Sequence of chain 7.A:
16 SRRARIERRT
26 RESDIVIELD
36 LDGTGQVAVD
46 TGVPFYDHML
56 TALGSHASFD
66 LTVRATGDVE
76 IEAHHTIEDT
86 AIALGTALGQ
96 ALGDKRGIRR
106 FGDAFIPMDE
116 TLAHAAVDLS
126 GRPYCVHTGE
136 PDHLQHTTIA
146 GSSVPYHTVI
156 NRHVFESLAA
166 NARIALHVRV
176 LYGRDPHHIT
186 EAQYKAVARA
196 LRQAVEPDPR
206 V

Sequence of chain 23.A:
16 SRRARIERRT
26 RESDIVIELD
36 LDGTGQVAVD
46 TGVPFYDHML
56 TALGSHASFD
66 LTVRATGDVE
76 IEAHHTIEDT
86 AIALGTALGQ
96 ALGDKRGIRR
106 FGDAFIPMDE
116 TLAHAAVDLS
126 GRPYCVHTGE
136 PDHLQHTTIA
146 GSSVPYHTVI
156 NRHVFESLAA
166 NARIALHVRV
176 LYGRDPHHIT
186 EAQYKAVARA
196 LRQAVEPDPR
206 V

Binding-site contacts:
Ligand atom OP5 contacts residue LYS190 of chain 23.A at 2.8 Å (salt-bridge).
Ligand atom C6 contacts residue HIS79 of chain 7.A at 3.0 Å.
Ligand atom O3 contacts residue HIS80 of chain 7.A at 3.3 Å (h-bond).
Ligand atom C4 contacts residue MN1 of chain 23.D at 2.8 Å.
Ligand atom C4 contacts residue HIS80 of chain 7.A at 3.2 Å.
Ligand atom C6 contacts residue HIS183 of chain 23.A at 3.5 Å.
Ligand atom OP6 contacts residue ARG127 of chain 17.A at 3.1 Å (salt-bridge).
Ligand atom N2 contacts residue HIS182 of chain 23.A at 3.2 Å (h-bond).
Ligand atom N1 contacts residue GLU83 of chain 7.A at 3.1 Å (salt-bridge).
Ligand atom C6 contacts residue MET113 of chain 23.A at 3.5 Å (hydrophobic).
Ligand atom C6 contacts residue MN1 of chain 23.D at 3.4 Å.
Ligand atom N2 contacts residue MET113 of chain 23.A at 3.6 Å.
Ligand atom OP6 contacts residue ARG105 of chain 17.A at 3.3 Å (salt-bridge).
Ligand atom N2 contacts residue HIS80 of chain 7.A at 2.9 Å (h-bond).
Ligand atom C6 contacts residue HIS182 of chain 23.A at 3.6 Å.
Ligand atom C5 contacts residue MET113 of chain 23.A at 3.5 Å (hydrophobic).
Ligand atom OP5 contacts residue ARG105 of chain 17.A at 3.1 Å (salt-bridge).
Ligand atom OP1 contacts residue LYS190 of chain 23.A at 3.7 Å.
Ligand atom O3 contacts residue GLU186 of chain 23.A at 2.7 Å (salt-bridge).
Ligand atom N1 contacts residue MET113 of chain 23.A at 3.5 Å.
Ligand atom C3 contacts residue MN1 of chain 23.D at 3.0 Å.
Ligand atom C3 contacts residue HIS80 of chain 7.A at 3.2 Å.
Ligand atom OP6 contacts residue LYS190 of chain 23.A at 3.4 Å (salt-bridge).
Ligand atom C5 contacts residue GLU83 of chain 7.A at 3.4 Å.
Ligand atom N1 contacts residue MN1 of chain 7.C at 2.2 Å.
Ligand atom C6 contacts residue MN1 of chain 7.C at 3.0 Å.
Ligand atom N1 contacts residue HIS79 of chain 7.A at 3.2 Å (h-bond).
Ligand atom C4 contacts residue MET113 of chain 23.A at 3.6 Å (hydrophobic).
Ligand atom N1 contacts residue HIS183 of chain 23.A at 3.3 Å (h-bond).
Ligand atom P contacts residue ARG105 of chain 17.A at 3.6 Å.
Ligand atom P contacts residue LYS190 of chain 23.A at 3.5 Å.
Ligand atom O2 contacts residue GLU27 of chain 7.A at 3.1 Å (salt-bridge).
Ligand atom C2 contacts residue GLU27 of chain 7.A at 3.5 Å.
Ligand atom O3 contacts residue HIS53 of chain 23.A at 3.4 Å (h-bond).
Ligand atom N2 contacts residue MN1 of chain 23.D at 2.1 Å.
Ligand atom N2 contacts residue GLU186 of chain 23.A at 3.1 Å (salt-bridge).
Ligand atom C5 contacts residue MN1 of chain 7.C at 3.3 Å.
Ligand atom O3 contacts residue MN1 of chain 23.D at 2.5 Å.
Ligand atom C3 contacts residue GLU27 of chain 7.A at 3.6 Å.
Ligand atom C1 contacts residue GLU27 of chain 7.A at 3.1 Å.

Sequence of chain 17.A:
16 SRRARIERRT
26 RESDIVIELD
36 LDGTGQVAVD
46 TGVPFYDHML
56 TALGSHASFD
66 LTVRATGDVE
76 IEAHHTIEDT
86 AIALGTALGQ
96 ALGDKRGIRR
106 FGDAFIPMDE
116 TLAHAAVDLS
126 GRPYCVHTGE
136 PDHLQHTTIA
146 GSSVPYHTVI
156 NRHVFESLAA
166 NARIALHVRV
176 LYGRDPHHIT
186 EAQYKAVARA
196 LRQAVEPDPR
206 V

This small molecule binds to this protein.
Small molecule (SMILES): O=P(O)(O)OC[C@@H](O)[C@@H](O)c1cnc[nH]1